Binding-site contacts:
Ligand atom C5' contacts residue ASP273 of chain 58.A at 3.8 Å.
Ligand atom P contacts residue ASP273 of chain 58.A at 2.8 Å.
Ligand atom O5' contacts residue ASN491 of chain 58.A at 3.5 Å (h-bond).
Ligand atom P contacts residue TYR271 of chain 58.A at 4.5 Å.
Ligand atom O5' contacts residue ASP273 of chain 58.A at 4.1 Å.
Ligand atom P contacts residue ASN491 of chain 58.A at 3.0 Å.
Ligand atom OP1 contacts residue ASN491 of chain 58.A at 3.6 Å.
Ligand atom P contacts residue PHE272 of chain 58.A at 4.3 Å.
Ligand atom OP1 contacts residue PHE272 of chain 58.A at 3.4 Å.
Ligand atom C5' contacts residue ASN491 of chain 58.A at 4.0 Å.
Ligand atom OP1 contacts residue ASP273 of chain 58.A at 3.3 Å.
Ligand atom OP1 contacts residue TYR271 of chain 58.A at 3.1 Å (h-bond).
Ligand atom OP2 contacts residue ASP273 of chain 58.A at 2.4 Å.
Ligand atom OP2 contacts residue ASN491 of chain 58.A at 1.7 Å (h-bond).

Sequence of chain 58.A:
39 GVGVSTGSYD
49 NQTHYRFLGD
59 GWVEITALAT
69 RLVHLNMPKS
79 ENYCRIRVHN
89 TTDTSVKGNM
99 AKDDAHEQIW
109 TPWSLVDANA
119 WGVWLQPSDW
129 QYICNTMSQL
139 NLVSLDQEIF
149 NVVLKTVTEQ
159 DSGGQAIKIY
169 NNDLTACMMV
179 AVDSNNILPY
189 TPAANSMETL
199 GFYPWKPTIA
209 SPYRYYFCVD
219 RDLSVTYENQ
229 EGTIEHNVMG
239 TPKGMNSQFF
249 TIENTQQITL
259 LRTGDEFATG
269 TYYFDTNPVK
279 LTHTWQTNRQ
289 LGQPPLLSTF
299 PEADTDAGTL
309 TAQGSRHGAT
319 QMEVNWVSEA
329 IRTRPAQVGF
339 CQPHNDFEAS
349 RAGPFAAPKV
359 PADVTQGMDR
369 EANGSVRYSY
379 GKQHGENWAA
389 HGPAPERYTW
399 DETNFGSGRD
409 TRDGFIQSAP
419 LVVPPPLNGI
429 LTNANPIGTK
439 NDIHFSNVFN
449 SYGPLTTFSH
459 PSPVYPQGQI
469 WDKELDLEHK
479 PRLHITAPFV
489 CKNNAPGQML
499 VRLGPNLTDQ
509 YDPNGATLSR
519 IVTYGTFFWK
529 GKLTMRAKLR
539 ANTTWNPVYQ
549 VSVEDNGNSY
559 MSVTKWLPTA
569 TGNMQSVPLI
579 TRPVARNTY

A small-molecule ligand and the protein it binds are described below.
Small molecule (SMILES): Nc1ncnc2c1ncn2[C@H]1C[C@H](O)[C@@H](COP(=O)(O)O)O1